Sequence of chain 1.A:
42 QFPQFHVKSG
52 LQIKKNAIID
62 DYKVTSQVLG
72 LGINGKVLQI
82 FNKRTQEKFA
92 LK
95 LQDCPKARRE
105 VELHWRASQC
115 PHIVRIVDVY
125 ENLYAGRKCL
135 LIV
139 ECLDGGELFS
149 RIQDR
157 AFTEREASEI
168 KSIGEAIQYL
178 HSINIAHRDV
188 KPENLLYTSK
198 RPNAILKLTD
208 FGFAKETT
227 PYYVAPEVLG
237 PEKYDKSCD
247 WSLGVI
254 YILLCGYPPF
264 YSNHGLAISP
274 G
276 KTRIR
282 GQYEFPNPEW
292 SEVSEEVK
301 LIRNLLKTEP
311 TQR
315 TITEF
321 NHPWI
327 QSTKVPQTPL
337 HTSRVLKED

The protein below binds the small molecule below.
Small molecule (SMILES): CN[C@@H]1C[C@H]2O[C@@](C)([C@@H]1OC)n1c3ccccc3c3c4c(c5c6ccccc6n2c5c31)C(=O)NC4

Binding-site contacts:
Ligand atom C3 contacts residue LEU141 of chain 1.A at 3.5 Å (hydrophobic).
Ligand atom C15 contacts residue ASP207 of chain 1.A at 3.4 Å.
Ligand atom C8 contacts residue LEU141 of chain 1.A at 3.3 Å (hydrophobic).
Ligand atom C9 contacts residue VAL118 of chain 1.A at 3.8 Å (hydrophobic).
Ligand atom C14 contacts residue ASP207 of chain 1.A at 3.4 Å.
Ligand atom C16 contacts residue VAL78 of chain 1.A at 3.8 Å (hydrophobic).
Ligand atom C13 contacts residue MSE138 of chain 1.A at 3.3 Å.
Ligand atom C1 contacts residue LEU70 of chain 1.A at 3.7 Å (hydrophobic).
Ligand atom C5 contacts residue LEU193 of chain 1.A at 3.7 Å (hydrophobic).
Ligand atom C26 contacts residue VAL78 of chain 1.A at 3.7 Å (hydrophobic).
Ligand atom C27 contacts residue THR206 of chain 1.A at 2.9 Å.
Ligand atom C27 contacts residue GLU190 of chain 1.A at 3.8 Å.
Ligand atom C14 contacts residue MSE138 of chain 1.A at 3.5 Å.
Ligand atom O5 contacts residue CYS140 of chain 1.A at 3.5 Å.
Ligand atom C8 contacts residue ALA91 of chain 1.A at 3.6 Å (hydrophobic).
Ligand atom C26 contacts residue LEU72 of chain 1.A at 3.6 Å (hydrophobic).
Ligand atom C8 contacts residue GLU139 of chain 1.A at 3.8 Å.
Ligand atom C6 contacts residue LEU193 of chain 1.A at 3.6 Å (hydrophobic).
Ligand atom N1 contacts residue ALA91 of chain 1.A at 3.4 Å.
Ligand atom O4 contacts residue GLY71 of chain 1.A at 3.7 Å.
Ligand atom C9 contacts residue GLU139 of chain 1.A at 3.8 Å.
Ligand atom C25 contacts residue LEU70 of chain 1.A at 3.0 Å (hydrophobic).
Ligand atom C26 contacts residue GLY71 of chain 1.A at 3.9 Å.
Ligand atom C9 contacts residue ALA91 of chain 1.A at 3.5 Å (hydrophobic).
Ligand atom C16 contacts residue ASP207 of chain 1.A at 3.8 Å.
Ligand atom O5 contacts residue LEU141 of chain 1.A at 2.5 Å (h-bond).
Ligand atom C10 contacts residue ALA91 of chain 1.A at 3.8 Å (hydrophobic).
Ligand atom O4 contacts residue LEU70 of chain 1.A at 3.7 Å.
Ligand atom C17 contacts residue VAL78 of chain 1.A at 3.7 Å (hydrophobic).
Ligand atom C28 contacts residue GLU190 of chain 1.A at 3.4 Å.
Ligand atom N4 contacts residue GLU190 of chain 1.A at 3.6 Å.
Ligand atom C19 contacts residue LEU193 of chain 1.A at 3.8 Å (hydrophobic).
Ligand atom C26 contacts residue GLY73 of chain 1.A at 3.4 Å.
Ligand atom O6 contacts residue LEU193 of chain 1.A at 3.8 Å.
Ligand atom C4 contacts residue LEU141 of chain 1.A at 3.0 Å (hydrophobic).
Ligand atom C27 contacts residue ASN191 of chain 1.A at 3.5 Å.
Ligand atom C24 contacts residue LEU70 of chain 1.A at 3.8 Å (hydrophobic).
Ligand atom N1 contacts residue LEU141 of chain 1.A at 3.6 Å.
Ligand atom C5 contacts residue LEU70 of chain 1.A at 3.8 Å (hydrophobic).
Ligand atom N1 contacts residue GLU139 of chain 1.A at 2.9 Å (salt-bridge).